Sequence of chain 2.D:
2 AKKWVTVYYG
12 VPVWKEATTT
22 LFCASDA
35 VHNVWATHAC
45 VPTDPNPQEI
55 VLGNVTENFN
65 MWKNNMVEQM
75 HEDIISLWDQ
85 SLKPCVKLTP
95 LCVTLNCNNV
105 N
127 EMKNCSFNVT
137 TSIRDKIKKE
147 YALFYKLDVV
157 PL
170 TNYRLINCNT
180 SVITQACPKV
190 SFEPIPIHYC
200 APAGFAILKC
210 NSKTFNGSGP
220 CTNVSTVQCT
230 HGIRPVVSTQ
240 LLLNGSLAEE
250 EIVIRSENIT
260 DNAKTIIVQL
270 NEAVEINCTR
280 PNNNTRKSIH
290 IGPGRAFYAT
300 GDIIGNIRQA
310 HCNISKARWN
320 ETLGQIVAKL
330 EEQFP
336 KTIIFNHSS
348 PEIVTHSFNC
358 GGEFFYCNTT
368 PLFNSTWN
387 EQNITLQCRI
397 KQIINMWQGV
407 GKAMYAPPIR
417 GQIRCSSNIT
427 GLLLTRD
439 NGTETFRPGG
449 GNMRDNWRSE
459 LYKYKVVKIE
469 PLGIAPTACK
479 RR

Binding-site contacts:
Ligand atom N2 contacts residue ASN243 of chain 2.D at 2.9 Å (h-bond).
Ligand atom O5 contacts residue GLU192 of chain 2.D at 4.2 Å.
Ligand atom C4 contacts residue ASN243 of chain 2.D at 4.2 Å.
Ligand atom N2 contacts residue SER423 of chain 2.D at 2.7 Å (h-bond).
Ligand atom C8 contacts residue PHE355 of chain 2.D at 4.0 Å (hydrophobic).
Ligand atom C8 contacts residue ASN356 of chain 2.D at 3.7 Å.
Ligand atom O7 contacts residue ASN243 of chain 2.D at 3.6 Å.
Ligand atom C7 contacts residue ASN356 of chain 2.D at 4.1 Å.
Ligand atom C6 contacts residue GLY358 of chain 2.D at 4.1 Å.
Ligand atom C1 contacts residue ASN243 of chain 2.D at 1.4 Å.
Ligand atom C7 contacts residue SER423 of chain 2.D at 3.6 Å.
Ligand atom O5 contacts residue NAG1 of chain 2.U at 3.1 Å.
Ligand atom O7 contacts residue PRO193 of chain 2.D at 3.8 Å.
Ligand atom C5 contacts residue GLU192 of chain 2.D at 3.7 Å.
Ligand atom C5 contacts residue ASN243 of chain 2.D at 3.6 Å.
Ligand atom C3 contacts residue SER422 of chain 2.D at 3.7 Å.
Ligand atom C8 contacts residue SER423 of chain 2.D at 3.5 Å.
Ligand atom O4 contacts residue SER422 of chain 2.D at 4.0 Å.
Ligand atom O5 contacts residue ASN243 of chain 2.D at 2.4 Å (h-bond).
Ligand atom C8 contacts residue LEU242 of chain 2.D at 3.6 Å (hydrophobic).
Ligand atom C1 contacts residue GLU192 of chain 2.D at 4.1 Å.
Ligand atom O3 contacts residue SER423 of chain 2.D at 4.3 Å.
Ligand atom C5 contacts residue SER422 of chain 2.D at 3.7 Å.
Ligand atom O7 contacts residue ASN356 of chain 2.D at 4.3 Å.
Ligand atom O5 contacts residue SER422 of chain 2.D at 4.4 Å.
Ligand atom C1 contacts residue NAG1 of chain 2.U at 3.8 Å.
Ligand atom C1 contacts residue SER422 of chain 2.D at 4.1 Å.
Ligand atom C6 contacts residue NAG1 of chain 2.U at 3.8 Å.
Ligand atom C7 contacts residue ASN243 of chain 2.D at 3.5 Å.
Ligand atom O3 contacts residue CYS421 of chain 2.D at 3.9 Å.
Ligand atom O7 contacts residue SER422 of chain 2.D at 4.0 Å.
Ligand atom O6 contacts residue GLY358 of chain 2.D at 3.3 Å.
Ligand atom C5 contacts residue NAG1 of chain 2.U at 3.9 Å.
Ligand atom C1 contacts residue SER423 of chain 2.D at 3.8 Å.
Ligand atom O6 contacts residue NAG1 of chain 2.U at 4.0 Å.
Ligand atom C2 contacts residue ASN243 of chain 2.D at 2.5 Å.
Ligand atom C3 contacts residue SER423 of chain 2.D at 3.8 Å.
Ligand atom C2 contacts residue SER423 of chain 2.D at 3.5 Å.
Ligand atom C3 contacts residue ASN243 of chain 2.D at 3.8 Å.
Ligand atom C4 contacts residue SER422 of chain 2.D at 4.0 Å.

The protein below binds the small molecule below.
Small molecule (SMILES): CC(=O)N[C@H]1[C@H](O[C@H]2[C@H](O)[C@@H](NC(C)=O)CO[C@@H]2CO)O[C@H](CO)[C@@H](O)[C@@H]1O